Sequence of chain 1.B:
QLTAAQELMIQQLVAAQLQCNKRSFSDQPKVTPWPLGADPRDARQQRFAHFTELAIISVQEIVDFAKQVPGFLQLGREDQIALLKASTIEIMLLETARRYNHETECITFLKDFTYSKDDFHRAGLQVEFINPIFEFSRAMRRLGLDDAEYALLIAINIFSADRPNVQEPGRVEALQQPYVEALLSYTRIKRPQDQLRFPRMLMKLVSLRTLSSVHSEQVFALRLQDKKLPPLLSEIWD

A protein and the small-molecule ligand that binds it are described below.
Small molecule (SMILES): O=S(=O)(c1ccccc1)N(CC(F)(F)F)c1ccc(C(O)(C(F)(F)F)C(F)(F)F)cc1

Binding-site contacts:
Ligand atom F40 contacts residue ALA67 of chain 1.B at 3.8 Å.
Ligand atom F21 contacts residue THR108 of chain 1.B at 3.2 Å.
Ligand atom C26 contacts residue HIS227 of chain 1.B at 3.9 Å.
Ligand atom C19 contacts residue THR108 of chain 1.B at 3.5 Å.
Ligand atom O13 contacts residue MET104 of chain 1.B at 3.1 Å.
Ligand atom F37 contacts residue PHE141 of chain 1.B at 3.6 Å.
Ligand atom C06 contacts residue PHE63 of chain 1.B at 3.9 Å (hydrophobic).
Ligand atom F22 contacts residue ILE145 of chain 1.B at 3.6 Å.
Ligand atom F22 contacts residue LEU105 of chain 1.B at 3.4 Å.
Ligand atom C34 contacts residue HIS227 of chain 1.B at 3.8 Å.
Ligand atom O14 contacts residue PHE121 of chain 1.B at 3.1 Å.
Ligand atom C05 contacts residue LEU66 of chain 1.B at 3.9 Å (hydrophobic).
Ligand atom C16 contacts residue THR108 of chain 1.B at 3.4 Å.
Ligand atom C33 contacts residue HIS227 of chain 1.B at 3.5 Å.
Ligand atom F20 contacts residue LEU105 of chain 1.B at 3.8 Å.
Ligand atom O13 contacts residue ALA67 of chain 1.B at 3.6 Å.
Ligand atom F22 contacts residue THR108 of chain 1.B at 3.3 Å.
Ligand atom O42 contacts residue VAL231 of chain 1.B at 3.8 Å.
Ligand atom F35 contacts residue LEU234 of chain 1.B at 3.7 Å.
Ligand atom F37 contacts residue GLN230 of chain 1.B at 3.4 Å.
Ligand atom C25 contacts residue HIS227 of chain 1.B at 3.8 Å.
Ligand atom O42 contacts residue LEU241 of chain 1.B at 3.9 Å.
Ligand atom O14 contacts residue THR108 of chain 1.B at 3.4 Å (h-bond).
Ligand atom F36 contacts residue VAL231 of chain 1.B at 3.5 Å.
Ligand atom O42 contacts residue TRP249 of chain 1.B at 3.5 Å.
Ligand atom F41 contacts residue LEU241 of chain 1.B at 3.0 Å.
Ligand atom F35 contacts residue LEU137 of chain 1.B at 3.2 Å.
Ligand atom F21 contacts residue MET104 of chain 1.B at 3.4 Å.
Ligand atom F40 contacts residue LEU245 of chain 1.B at 3.6 Å.
Ligand atom C34 contacts residue LEU234 of chain 1.B at 3.9 Å (hydrophobic).
Ligand atom C24 contacts residue MET104 of chain 1.B at 3.5 Å (hydrophobic).
Ligand atom F41 contacts residue PHE60 of chain 1.B at 3.5 Å.
Ligand atom F36 contacts residue LEU234 of chain 1.B at 3.0 Å.
Ligand atom F20 contacts residue PHE141 of chain 1.B at 3.4 Å.
Ligand atom O42 contacts residue HIS227 of chain 1.B at 2.5 Å (h-bond).
Ligand atom F39 contacts residue PHE63 of chain 1.B at 3.8 Å.
Ligand atom F21 contacts residue LEU105 of chain 1.B at 3.4 Å.
Ligand atom C05 contacts residue PHE63 of chain 1.B at 3.6 Å (hydrophobic).
Ligand atom C04 contacts residue TYR127 of chain 1.B at 3.8 Å (hydrophobic).
Ligand atom F37 contacts residue HIS227 of chain 1.B at 3.3 Å.